The small molecule below binds the protein below.
Small molecule (SMILES): CC(=O)N[C@H]1[C@H](O[C@H]2[C@H](O)[C@@H](NC(C)=O)CO[C@@H]2CO)O[C@H](CO)[C@@H](O[C@@H]2O[C@H](CO)[C@@H](O)[C@H](O)[C@H]2NC(C)=O)[C@@H]1O

Sequence of chain 1.A:
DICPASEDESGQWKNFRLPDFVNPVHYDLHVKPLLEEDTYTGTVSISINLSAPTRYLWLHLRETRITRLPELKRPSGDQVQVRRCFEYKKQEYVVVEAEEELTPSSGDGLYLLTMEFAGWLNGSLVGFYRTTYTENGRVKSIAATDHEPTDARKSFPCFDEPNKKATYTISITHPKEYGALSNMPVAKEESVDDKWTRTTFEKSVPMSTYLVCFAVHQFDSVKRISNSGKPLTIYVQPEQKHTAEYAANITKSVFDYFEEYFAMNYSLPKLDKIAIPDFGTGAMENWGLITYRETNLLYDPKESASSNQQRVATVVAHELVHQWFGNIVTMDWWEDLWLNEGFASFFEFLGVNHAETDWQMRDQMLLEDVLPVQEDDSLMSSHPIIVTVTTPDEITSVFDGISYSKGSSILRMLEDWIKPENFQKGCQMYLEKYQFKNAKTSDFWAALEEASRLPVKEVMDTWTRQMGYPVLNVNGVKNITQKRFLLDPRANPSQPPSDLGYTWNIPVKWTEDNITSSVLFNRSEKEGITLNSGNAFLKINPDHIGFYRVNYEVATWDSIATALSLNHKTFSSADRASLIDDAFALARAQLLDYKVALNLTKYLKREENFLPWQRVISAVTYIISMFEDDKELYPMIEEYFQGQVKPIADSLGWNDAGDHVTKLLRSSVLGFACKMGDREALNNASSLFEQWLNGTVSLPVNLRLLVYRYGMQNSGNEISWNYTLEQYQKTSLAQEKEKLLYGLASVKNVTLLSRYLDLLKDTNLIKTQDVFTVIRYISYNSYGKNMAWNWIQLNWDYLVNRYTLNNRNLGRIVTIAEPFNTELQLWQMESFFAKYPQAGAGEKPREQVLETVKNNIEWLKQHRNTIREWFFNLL

Binding-site contacts:
Ligand atom C7 contacts residue ASN688 of chain 1.A at 3.6 Å.
Ligand atom C6 contacts residue ASP654 of chain 1.A at 3.5 Å.
Ligand atom O7 contacts residue ASN687 of chain 1.A at 3.3 Å.
Ligand atom C4 contacts residue ASN688 of chain 1.A at 4.3 Å.
Ligand atom O7 contacts residue ASP654 of chain 1.A at 3.5 Å (salt-bridge).
Ligand atom C5 contacts residue ASN688 of chain 1.A at 3.7 Å.
Ligand atom C1 contacts residue GLU684 of chain 1.A at 3.4 Å.
Ligand atom C1 contacts residue TRP658 of chain 1.A at 4.5 Å (hydrophobic).
Ligand atom C5 contacts residue GLU684 of chain 1.A at 3.3 Å.
Ligand atom C6 contacts residue LYS650 of chain 1.A at 4.2 Å.
Ligand atom C1 contacts residue ASN688 of chain 1.A at 1.4 Å.
Ligand atom N2 contacts residue ASN688 of chain 1.A at 2.9 Å (h-bond).
Ligand atom O5 contacts residue GLU684 of chain 1.A at 3.5 Å (salt-bridge).
Ligand atom C2 contacts residue GLU684 of chain 1.A at 3.9 Å.
Ligand atom C7 contacts residue ASN687 of chain 1.A at 4.3 Å.
Ligand atom O7 contacts residue ASN688 of chain 1.A at 3.8 Å.
Ligand atom O4 contacts residue GLU684 of chain 1.A at 4.4 Å.
Ligand atom C2 contacts residue ASN688 of chain 1.A at 2.5 Å.
Ligand atom O6 contacts residue LYS650 of chain 1.A at 4.5 Å.
Ligand atom C8 contacts residue SER691 of chain 1.A at 4.1 Å.
Ligand atom C8 contacts residue ASN687 of chain 1.A at 4.3 Å.
Ligand atom C4 contacts residue GLU684 of chain 1.A at 4.3 Å.
Ligand atom C3 contacts residue ASN688 of chain 1.A at 3.8 Å.
Ligand atom O5 contacts residue ASN688 of chain 1.A at 2.4 Å (h-bond).
Ligand atom O6 contacts residue ASP654 of chain 1.A at 2.8 Å (salt-bridge).
Ligand atom O7 contacts residue GLU684 of chain 1.A at 4.1 Å.
Ligand atom C6 contacts residue GLU684 of chain 1.A at 3.6 Å.